Binding-site contacts:
Ligand atom CD1 contacts residue THR349 of chain 35.A at 4.3 Å.
Ligand atom CG2 contacts residue PHE71 of chain 35.A at 4.0 Å (hydrophobic).

A protein and the small-molecule ligand that binds it are described below.
Small molecule (SMILES): CC[C@H](C)[C@@H](C=O)NC(=O)[C@H](CO)NC(=O)[C@H](CCCCN)NC(=O)[C@@H](N)C(C)C

Sequence of chain 35.A:
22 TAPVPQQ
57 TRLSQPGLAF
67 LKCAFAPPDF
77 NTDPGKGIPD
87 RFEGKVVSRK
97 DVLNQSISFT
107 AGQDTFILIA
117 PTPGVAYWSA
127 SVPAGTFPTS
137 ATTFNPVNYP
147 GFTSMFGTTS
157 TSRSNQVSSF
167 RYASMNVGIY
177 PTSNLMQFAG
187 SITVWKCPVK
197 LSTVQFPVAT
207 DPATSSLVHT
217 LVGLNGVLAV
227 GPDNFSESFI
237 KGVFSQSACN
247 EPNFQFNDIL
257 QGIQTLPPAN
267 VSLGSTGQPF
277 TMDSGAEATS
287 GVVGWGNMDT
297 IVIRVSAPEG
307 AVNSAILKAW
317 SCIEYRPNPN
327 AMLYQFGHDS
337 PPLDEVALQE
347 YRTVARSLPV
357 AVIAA